Binding-site contacts:
Ligand atom OH contacts residue ASN1072 of chain 2.PA at 3.1 Å (h-bond).
Ligand atom CD2 contacts residue HIS1126 of chain 2.PA at 3.4 Å.
Ligand atom OH contacts residue HIS1068 of chain 2.PA at 3.8 Å.
Ligand atom CD1 contacts residue ASN1072 of chain 2.PA at 4.0 Å.
Ligand atom CE1 contacts residue THR1121 of chain 2.PA at 3.9 Å.
Ligand atom CE2 contacts residue GLN1063 of chain 2.PA at 3.3 Å.
Ligand atom CG contacts residue ASN1072 of chain 2.PA at 4.2 Å.
Ligand atom O contacts residue HIS1126 of chain 2.PA at 3.3 Å (h-bond).
Ligand atom CD2 contacts residue GLN1063 of chain 2.PA at 3.6 Å.
Ligand atom CA contacts residue GLN1063 of chain 2.PA at 4.3 Å.
Ligand atom C contacts residue HIS1126 of chain 2.PA at 4.0 Å.
Ligand atom CD2 contacts residue LEU1129 of chain 2.PA at 4.2 Å (hydrophobic).
Ligand atom CZ contacts residue GLN1063 of chain 2.PA at 4.1 Å.
Ligand atom CD2 contacts residue THR1121 of chain 2.PA at 4.0 Å.
Ligand atom CD1 contacts residue ALA1120 of chain 2.PA at 4.3 Å (hydrophobic).
Ligand atom CG2 contacts residue GLN1063 of chain 2.PA at 3.3 Å.
Ligand atom CD2 contacts residue ALA1120 of chain 2.PA at 3.5 Å (hydrophobic).
Ligand atom O contacts residue VAL1202 of chain 2.PA at 3.2 Å.
Ligand atom C contacts residue GLN1063 of chain 2.PA at 3.9 Å.
Ligand atom CD2 contacts residue THR1121 of chain 2.PA at 4.3 Å.
Ligand atom CE2 contacts residue ASN1072 of chain 2.PA at 4.4 Å.
Ligand atom CD1 contacts residue GLN1063 of chain 2.PA at 3.8 Å.
Ligand atom CD1 contacts residue PHE1125 of chain 2.PA at 3.6 Å (hydrophobic).
Ligand atom SD contacts residue ASN1072 of chain 2.PA at 3.7 Å.
Ligand atom CD2 contacts residue PHE1125 of chain 2.PA at 4.2 Å (hydrophobic).
Ligand atom OH contacts residue GLN1063 of chain 2.PA at 3.7 Å.
Ligand atom CB contacts residue THR1121 of chain 2.PA at 3.3 Å.
Ligand atom CA contacts residue HIS1126 of chain 2.PA at 4.3 Å.
Ligand atom CD1 contacts residue ASN1122 of chain 2.PA at 4.3 Å.
Ligand atom CZ contacts residue ASN1072 of chain 2.PA at 3.5 Å.
Ligand atom CG contacts residue GLN1063 of chain 2.PA at 4.3 Å.
Ligand atom CB contacts residue GLN1063 of chain 2.PA at 4.5 Å.
Ligand atom CG contacts residue THR1121 of chain 2.PA at 3.3 Å.
Ligand atom CD1 contacts residue THR1121 of chain 2.PA at 3.0 Å.
Ligand atom CE1 contacts residue ASN1072 of chain 2.PA at 3.3 Å.
Ligand atom CG contacts residue HIS1126 of chain 2.PA at 4.3 Å.
Ligand atom C contacts residue VAL1202 of chain 2.PA at 4.2 Å (hydrophobic).
Ligand atom O contacts residue THR1121 of chain 2.PA at 4.0 Å.
Ligand atom CG contacts residue ALA1120 of chain 2.PA at 4.4 Å (hydrophobic).
Ligand atom O contacts residue GLN1063 of chain 2.PA at 2.9 Å (h-bond).

Sequence of chain 2.PA:
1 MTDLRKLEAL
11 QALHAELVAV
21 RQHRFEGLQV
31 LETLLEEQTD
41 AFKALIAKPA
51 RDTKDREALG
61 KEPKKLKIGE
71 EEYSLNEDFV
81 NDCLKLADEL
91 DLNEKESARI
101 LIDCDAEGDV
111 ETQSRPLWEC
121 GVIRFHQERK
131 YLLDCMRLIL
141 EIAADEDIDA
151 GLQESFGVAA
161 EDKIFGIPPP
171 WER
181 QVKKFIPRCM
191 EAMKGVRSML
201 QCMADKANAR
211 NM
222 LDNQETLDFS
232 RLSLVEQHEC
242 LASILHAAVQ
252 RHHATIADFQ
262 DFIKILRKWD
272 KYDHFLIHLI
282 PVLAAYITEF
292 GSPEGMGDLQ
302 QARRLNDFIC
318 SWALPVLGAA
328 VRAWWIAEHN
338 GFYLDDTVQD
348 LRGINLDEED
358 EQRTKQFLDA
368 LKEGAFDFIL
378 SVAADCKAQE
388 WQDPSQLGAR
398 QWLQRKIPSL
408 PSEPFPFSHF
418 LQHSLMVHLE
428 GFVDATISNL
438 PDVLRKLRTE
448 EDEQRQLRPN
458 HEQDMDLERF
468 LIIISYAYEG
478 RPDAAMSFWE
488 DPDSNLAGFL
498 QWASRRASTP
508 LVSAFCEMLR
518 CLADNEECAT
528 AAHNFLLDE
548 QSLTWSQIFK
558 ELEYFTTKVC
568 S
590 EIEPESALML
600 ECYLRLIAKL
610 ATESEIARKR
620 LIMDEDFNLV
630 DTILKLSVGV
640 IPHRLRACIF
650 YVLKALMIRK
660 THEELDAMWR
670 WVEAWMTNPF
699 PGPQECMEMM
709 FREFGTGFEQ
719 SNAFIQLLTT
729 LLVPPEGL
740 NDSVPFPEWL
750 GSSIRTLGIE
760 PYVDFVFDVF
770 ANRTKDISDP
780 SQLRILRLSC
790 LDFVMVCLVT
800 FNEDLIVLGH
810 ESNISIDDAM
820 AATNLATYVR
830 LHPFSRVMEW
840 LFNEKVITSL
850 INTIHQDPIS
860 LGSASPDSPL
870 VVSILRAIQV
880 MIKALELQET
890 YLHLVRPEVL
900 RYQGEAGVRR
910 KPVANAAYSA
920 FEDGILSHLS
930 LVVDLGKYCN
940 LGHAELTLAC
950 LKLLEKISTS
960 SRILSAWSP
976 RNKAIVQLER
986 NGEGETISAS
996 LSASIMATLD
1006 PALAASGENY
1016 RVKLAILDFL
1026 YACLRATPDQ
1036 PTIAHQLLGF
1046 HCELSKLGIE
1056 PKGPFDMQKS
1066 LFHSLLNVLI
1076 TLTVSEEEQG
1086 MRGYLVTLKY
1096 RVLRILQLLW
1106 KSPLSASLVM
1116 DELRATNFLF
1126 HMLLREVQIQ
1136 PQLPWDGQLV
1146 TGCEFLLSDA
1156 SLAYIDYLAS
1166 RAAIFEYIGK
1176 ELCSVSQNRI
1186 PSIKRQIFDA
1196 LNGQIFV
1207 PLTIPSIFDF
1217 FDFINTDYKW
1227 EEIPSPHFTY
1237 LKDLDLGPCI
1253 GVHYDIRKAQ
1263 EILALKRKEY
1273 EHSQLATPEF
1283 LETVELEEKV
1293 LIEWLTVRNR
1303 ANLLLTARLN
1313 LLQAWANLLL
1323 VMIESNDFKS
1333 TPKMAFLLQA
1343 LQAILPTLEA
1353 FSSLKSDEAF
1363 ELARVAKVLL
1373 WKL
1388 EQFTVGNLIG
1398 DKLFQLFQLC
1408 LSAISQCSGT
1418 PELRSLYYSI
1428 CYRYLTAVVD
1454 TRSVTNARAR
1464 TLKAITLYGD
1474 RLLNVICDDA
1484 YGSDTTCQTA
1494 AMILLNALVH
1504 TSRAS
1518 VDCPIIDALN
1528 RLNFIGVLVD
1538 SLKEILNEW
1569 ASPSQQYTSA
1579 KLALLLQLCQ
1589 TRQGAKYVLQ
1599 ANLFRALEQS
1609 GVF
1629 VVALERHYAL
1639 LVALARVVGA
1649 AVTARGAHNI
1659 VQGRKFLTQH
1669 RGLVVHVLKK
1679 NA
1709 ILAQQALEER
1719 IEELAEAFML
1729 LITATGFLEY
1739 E

The small molecule below binds the protein below.
Small molecule (SMILES): CC[C@H](C)[C@H](N)C(=O)N[C@@H](CC(C)C)C(=O)N1CCC[C@H]1C(=O)N[C@@H](CCSC)C(=O)N[C@@H](Cc1ccc(O)cc1)C(=O)N[C@@H](CCCCN)C(=O)N[C@@H](CC(C)C)C(=O)N[C@@H](CO)C(=O)N1CCC[C@H]1C=O